Binding-site contacts:
Ligand atom O3P contacts residue GLY235 of chain 1.D at 3.5 Å (h-bond).
Ligand atom O3P contacts residue VAL233 of chain 1.D at 4.2 Å.
Ligand atom P contacts residue GLY173 of chain 1.D at 3.7 Å.
Ligand atom C2 contacts residue GLY234 of chain 1.D at 4.3 Å.
Ligand atom O1 contacts residue ALA172 of chain 1.D at 3.9 Å.
Ligand atom C2 contacts residue ALA172 of chain 1.D at 4.2 Å (hydrophobic).
Ligand atom O4P contacts residue ALA172 of chain 1.D at 3.6 Å.
Ligand atom O1P contacts residue VAL233 of chain 1.D at 4.4 Å.
Ligand atom O1P contacts residue GLY235 of chain 1.D at 4.3 Å.
Ligand atom O3P contacts residue SER213 of chain 1.D at 3.5 Å (h-bond).
Ligand atom C2 contacts residue GLY212 of chain 1.D at 4.1 Å.
Ligand atom O1P contacts residue LYS13 of chain 1.D at 3.7 Å.
Ligand atom C2 contacts residue GLU167 of chain 1.D at 3.7 Å.
Ligand atom O2P contacts residue LYS13 of chain 1.D at 4.1 Å.
Ligand atom O2 contacts residue GLU167 of chain 1.D at 2.9 Å (salt-bridge).
Ligand atom P contacts residue GLY235 of chain 1.D at 3.8 Å.
Ligand atom O4P contacts residue GLY212 of chain 1.D at 3.7 Å.
Ligand atom C1 contacts residue HIS95 of chain 1.D at 3.2 Å.
Ligand atom O2P contacts residue GLY234 of chain 1.D at 3.7 Å.
Ligand atom O3P contacts residue GLY234 of chain 1.D at 3.0 Å (h-bond).
Ligand atom O4P contacts residue GLY173 of chain 1.D at 2.6 Å (h-bond).
Ligand atom O1 contacts residue HIS95 of chain 1.D at 2.6 Å (h-bond).
Ligand atom O2P contacts residue GLY235 of chain 1.D at 3.1 Å (h-bond).
Ligand atom O2 contacts residue HIS95 of chain 1.D at 3.0 Å (h-bond).
Ligand atom O1 contacts residue GLU97 of chain 1.D at 4.2 Å.
Ligand atom O2 contacts residue LEU232 of chain 1.D at 4.2 Å.
Ligand atom O2 contacts residue LYS13 of chain 1.D at 3.7 Å.
Ligand atom O1 contacts residue GLU167 of chain 1.D at 3.8 Å.
Ligand atom O2P contacts residue GLY173 of chain 1.D at 3.4 Å.
Ligand atom O4P contacts residue ALA171 of chain 1.D at 3.5 Å (h-bond).
Ligand atom O1P contacts residue GLY234 of chain 1.D at 3.3 Å.
Ligand atom O3P contacts residue VAL214 of chain 1.D at 3.9 Å.
Ligand atom O1 contacts residue LYS13 of chain 1.D at 3.1 Å (salt-bridge).
Ligand atom O2 contacts residue ASN11 of chain 1.D at 3.6 Å (h-bond).
Ligand atom C2 contacts residue LYS13 of chain 1.D at 4.0 Å.
Ligand atom P contacts residue SER213 of chain 1.D at 3.7 Å.
Ligand atom P contacts residue GLY234 of chain 1.D at 3.7 Å.
Ligand atom C1 contacts residue LYS13 of chain 1.D at 3.5 Å.
Ligand atom O4P contacts residue SER213 of chain 1.D at 2.7 Å (h-bond).
Ligand atom C1 contacts residue GLU167 of chain 1.D at 3.2 Å.

This small molecule binds to this protein.
Small molecule (SMILES): O=C(O)COP(=O)(O)O

Sequence of chain 1.D:
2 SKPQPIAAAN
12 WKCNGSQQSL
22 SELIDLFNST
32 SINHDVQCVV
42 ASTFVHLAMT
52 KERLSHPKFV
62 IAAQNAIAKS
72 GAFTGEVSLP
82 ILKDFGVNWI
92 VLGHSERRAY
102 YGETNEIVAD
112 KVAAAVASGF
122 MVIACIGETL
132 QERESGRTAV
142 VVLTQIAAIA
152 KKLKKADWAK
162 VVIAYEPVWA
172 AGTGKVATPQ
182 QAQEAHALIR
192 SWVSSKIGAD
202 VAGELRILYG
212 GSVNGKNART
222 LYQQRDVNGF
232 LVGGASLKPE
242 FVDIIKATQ